Sequence of chain 1.A:
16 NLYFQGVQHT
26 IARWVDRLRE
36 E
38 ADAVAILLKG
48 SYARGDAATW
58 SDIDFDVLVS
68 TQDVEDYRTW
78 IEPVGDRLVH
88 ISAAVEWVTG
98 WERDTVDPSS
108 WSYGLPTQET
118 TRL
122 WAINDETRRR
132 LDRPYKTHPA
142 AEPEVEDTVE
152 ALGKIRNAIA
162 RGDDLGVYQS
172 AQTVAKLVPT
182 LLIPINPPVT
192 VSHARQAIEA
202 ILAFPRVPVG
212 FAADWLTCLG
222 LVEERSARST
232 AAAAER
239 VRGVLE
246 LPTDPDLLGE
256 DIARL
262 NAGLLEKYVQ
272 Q

Binding-site contacts:
Ligand atom O62 contacts residue GLU145 of chain 1.B at 4.2 Å.
Ligand atom N61 contacts residue ASP148 of chain 1.B at 3.3 Å (salt-bridge).
Ligand atom C53 contacts residue GLU72 of chain 1.A at 4.0 Å.
Ligand atom C12 contacts residue TYR74 of chain 1.A at 3.8 Å (hydrophobic).
Ligand atom N32 contacts residue GLU151 of chain 1.B at 4.2 Å.
Ligand atom C61 contacts residue ASP148 of chain 1.B at 4.1 Å.
Ligand atom C12 contacts residue ASP148 of chain 1.B at 4.2 Å.
Ligand atom N32 contacts residue ASP148 of chain 1.B at 2.6 Å (salt-bridge).
Ligand atom C32 contacts residue TYR74 of chain 1.A at 3.9 Å (hydrophobic).
Ligand atom N12 contacts residue GLU145 of chain 1.B at 2.6 Å (salt-bridge).
Ligand atom O62 contacts residue TYR74 of chain 1.A at 3.8 Å.
Ligand atom C22 contacts residue GLU147 of chain 1.B at 3.8 Å.
Ligand atom O43 contacts residue TYR74 of chain 1.A at 4.1 Å.
Ligand atom C12 contacts residue GLU145 of chain 1.B at 3.5 Å.
Ligand atom O23 contacts residue GLU143 of chain 1.B at 3.4 Å (salt-bridge).
Ligand atom C51 contacts residue ASP148 of chain 1.B at 3.8 Å.
Ligand atom O23 contacts residue GLU145 of chain 1.B at 2.7 Å (salt-bridge).
Ligand atom C22 contacts residue GLU145 of chain 1.B at 3.6 Å.
Ligand atom C32 contacts residue GLU147 of chain 1.B at 3.6 Å.
Ligand atom C33 contacts residue GLU72 of chain 1.A at 3.8 Å.
Ligand atom C62 contacts residue GLU145 of chain 1.B at 3.8 Å.
Ligand atom C22 contacts residue ASP148 of chain 1.B at 3.4 Å.
Ligand atom O41 contacts residue ASP61 of chain 1.A at 3.5 Å (salt-bridge).
Ligand atom C51 contacts residue GLU151 of chain 1.B at 4.2 Å.
Ligand atom C13 contacts residue GLU145 of chain 1.B at 3.7 Å.
Ligand atom C53 contacts residue TYR74 of chain 1.A at 3.8 Å (hydrophobic).
Ligand atom C52 contacts residue TYR74 of chain 1.A at 3.6 Å (hydrophobic).
Ligand atom C42 contacts residue ASP148 of chain 1.B at 3.3 Å.
Ligand atom C61 contacts residue GLU151 of chain 1.B at 4.2 Å.
Ligand atom C23 contacts residue GLU145 of chain 1.B at 3.6 Å.
Ligand atom N32 contacts residue GLU147 of chain 1.B at 2.8 Å (salt-bridge).
Ligand atom N21 contacts residue ALA91 of chain 1.A at 3.8 Å.
Ligand atom C41 contacts residue GLU151 of chain 1.B at 4.1 Å.
Ligand atom C52 contacts residue ASP148 of chain 1.B at 4.1 Å.
Ligand atom C32 contacts residue ASP148 of chain 1.B at 3.6 Å.
Ligand atom N33 contacts residue GLU143 of chain 1.B at 3.9 Å.
Ligand atom C43 contacts residue GLU72 of chain 1.A at 3.6 Å.
Ligand atom O41 contacts residue GLU151 of chain 1.B at 3.0 Å (salt-bridge).
Ligand atom O43 contacts residue GLU72 of chain 1.A at 2.7 Å (salt-bridge).
Ligand atom C62 contacts residue ASP148 of chain 1.B at 3.8 Å.

This small molecule binds to this protein.
Small molecule (SMILES): NC[C@H]1O[C@H](O[C@H]2[C@H](O)[C@@H](O[C@H]3O[C@H](CO)[C@@H](O)[C@H](N)[C@H]3O)[C@H](N)C[C@@H]2N)[C@H](N)C[C@@H]1O

Sequence of chain 1.B:
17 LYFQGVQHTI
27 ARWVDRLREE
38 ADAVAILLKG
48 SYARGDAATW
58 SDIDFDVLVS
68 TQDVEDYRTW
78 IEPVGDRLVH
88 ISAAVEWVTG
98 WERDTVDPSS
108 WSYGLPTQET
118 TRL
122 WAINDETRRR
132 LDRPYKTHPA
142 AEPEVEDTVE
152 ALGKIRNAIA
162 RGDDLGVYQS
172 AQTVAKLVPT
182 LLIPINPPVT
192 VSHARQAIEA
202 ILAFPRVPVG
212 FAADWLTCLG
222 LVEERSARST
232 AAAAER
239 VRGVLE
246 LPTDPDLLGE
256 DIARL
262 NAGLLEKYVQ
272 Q